Binding-site contacts:
Ligand atom OAH contacts residue PRO211 of chain 1.C at 3.6 Å.
Ligand atom CAO contacts residue TYR154 of chain 1.C at 3.9 Å (hydrophobic).
Ligand atom CBB contacts residue TYR219 of chain 1.A at 3.6 Å (hydrophobic).
Ligand atom CAA contacts residue PRO155 of chain 1.C at 3.5 Å (hydrophobic).
Ligand atom CAN contacts residue PRO155 of chain 1.C at 3.5 Å (hydrophobic).
Ligand atom CAD contacts residue TYR154 of chain 1.C at 3.3 Å (hydrophobic).
Ligand atom CAK contacts residue LEU151 of chain 1.C at 3.6 Å (hydrophobic).
Ligand atom OAX contacts residue PRO211 of chain 1.C at 3.4 Å.
Ligand atom CAP contacts residue TYR219 of chain 1.A at 4.2 Å (hydrophobic).
Ligand atom CAU contacts residue PRO211 of chain 1.C at 3.8 Å (hydrophobic).
Ligand atom OAY contacts residue TYR219 of chain 1.A at 2.8 Å (h-bond).
Ligand atom CAA contacts residue LEU152 of chain 1.C at 3.8 Å (hydrophobic).
Ligand atom NBC contacts residue TYR154 of chain 1.C at 4.1 Å.
Ligand atom CAS contacts residue VAL210 of chain 1.C at 3.9 Å (hydrophobic).
Ligand atom CAJ contacts residue ILE216 of chain 1.A at 3.9 Å (hydrophobic).
Ligand atom CAL contacts residue PRO155 of chain 1.C at 3.5 Å (hydrophobic).
Ligand atom CAC contacts residue TRP158 of chain 1.C at 4.1 Å (hydrophobic).
Ligand atom OAG contacts residue TYR154 of chain 1.C at 4.0 Å.
Ligand atom CAR contacts residue VAL210 of chain 1.C at 4.1 Å (hydrophobic).
Ligand atom CAD contacts residue ARG54 of chain 1.C at 4.0 Å.
Ligand atom CAN contacts residue TYR219 of chain 1.A at 3.9 Å (hydrophobic).
Ligand atom CAE contacts residue TYR154 of chain 1.C at 3.4 Å (hydrophobic).
Ligand atom OAG contacts residue VAL210 of chain 1.C at 2.9 Å.
Ligand atom CBA contacts residue TYR219 of chain 1.A at 3.8 Å (hydrophobic).
Ligand atom CAL contacts residue ILE216 of chain 1.A at 3.9 Å (hydrophobic).
Ligand atom OAV contacts residue TYR219 of chain 1.A at 3.4 Å.
Ligand atom CAO contacts residue VAL210 of chain 1.C at 3.8 Å (hydrophobic).
Ligand atom CAD contacts residue VAL210 of chain 1.C at 3.8 Å (hydrophobic).
Ligand atom CAZ contacts residue TYR219 of chain 1.A at 3.4 Å (hydrophobic).
Ligand atom OAF contacts residue TYR219 of chain 1.A at 3.3 Å.
Ligand atom CAQ contacts residue TYR219 of chain 1.A at 4.2 Å (hydrophobic).
Ligand atom CAE contacts residue TYR219 of chain 1.A at 3.5 Å (hydrophobic).
Ligand atom OAH contacts residue LYS207 of chain 1.C at 3.0 Å (salt-bridge).
Ligand atom CBA contacts residue VAL210 of chain 1.C at 3.8 Å (hydrophobic).
Ligand atom CAK contacts residue PRO155 of chain 1.C at 3.6 Å (hydrophobic).
Ligand atom CAM contacts residue LEU151 of chain 1.C at 4.2 Å (hydrophobic).
Ligand atom CAR contacts residue PRO155 of chain 1.C at 3.5 Å (hydrophobic).
Ligand atom CAO contacts residue PRO155 of chain 1.C at 3.6 Å (hydrophobic).
Ligand atom CAR contacts residue TYR154 of chain 1.C at 4.0 Å (hydrophobic).
Ligand atom CAM contacts residue PRO155 of chain 1.C at 4.2 Å (hydrophobic).

A protein and the small-molecule ligand that binds it are described below.
Small molecule (SMILES): CCCCCC(=O)OC[C@H](COP(=O)(O)OCC[N+](C)(C)C)OC(=O)CCCCC

Sequence of chain 1.C:
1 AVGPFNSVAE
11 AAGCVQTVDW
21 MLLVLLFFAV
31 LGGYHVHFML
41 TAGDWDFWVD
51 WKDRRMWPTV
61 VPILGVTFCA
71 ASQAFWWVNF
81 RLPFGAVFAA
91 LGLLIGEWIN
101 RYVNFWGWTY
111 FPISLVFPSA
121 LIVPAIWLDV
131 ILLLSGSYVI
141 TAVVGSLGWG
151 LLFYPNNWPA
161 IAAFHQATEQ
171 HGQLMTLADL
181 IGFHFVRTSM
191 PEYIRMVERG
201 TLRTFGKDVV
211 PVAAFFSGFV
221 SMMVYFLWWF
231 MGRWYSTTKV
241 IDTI

Sequence of chain 1.A:
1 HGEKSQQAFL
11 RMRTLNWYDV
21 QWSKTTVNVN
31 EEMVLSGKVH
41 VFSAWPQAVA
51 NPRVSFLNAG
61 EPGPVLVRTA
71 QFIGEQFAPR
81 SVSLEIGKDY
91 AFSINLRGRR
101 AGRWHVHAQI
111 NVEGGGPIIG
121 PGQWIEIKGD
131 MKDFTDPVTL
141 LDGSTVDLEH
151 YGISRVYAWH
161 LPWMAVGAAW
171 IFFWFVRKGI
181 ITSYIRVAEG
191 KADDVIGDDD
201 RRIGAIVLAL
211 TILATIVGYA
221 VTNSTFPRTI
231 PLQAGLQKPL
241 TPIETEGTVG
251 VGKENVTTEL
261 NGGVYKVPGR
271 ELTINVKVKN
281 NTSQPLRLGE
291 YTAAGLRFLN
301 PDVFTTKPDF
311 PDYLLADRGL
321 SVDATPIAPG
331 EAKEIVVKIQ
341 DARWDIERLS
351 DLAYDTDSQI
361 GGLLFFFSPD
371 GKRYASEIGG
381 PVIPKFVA